Sequence of chain 24.A:
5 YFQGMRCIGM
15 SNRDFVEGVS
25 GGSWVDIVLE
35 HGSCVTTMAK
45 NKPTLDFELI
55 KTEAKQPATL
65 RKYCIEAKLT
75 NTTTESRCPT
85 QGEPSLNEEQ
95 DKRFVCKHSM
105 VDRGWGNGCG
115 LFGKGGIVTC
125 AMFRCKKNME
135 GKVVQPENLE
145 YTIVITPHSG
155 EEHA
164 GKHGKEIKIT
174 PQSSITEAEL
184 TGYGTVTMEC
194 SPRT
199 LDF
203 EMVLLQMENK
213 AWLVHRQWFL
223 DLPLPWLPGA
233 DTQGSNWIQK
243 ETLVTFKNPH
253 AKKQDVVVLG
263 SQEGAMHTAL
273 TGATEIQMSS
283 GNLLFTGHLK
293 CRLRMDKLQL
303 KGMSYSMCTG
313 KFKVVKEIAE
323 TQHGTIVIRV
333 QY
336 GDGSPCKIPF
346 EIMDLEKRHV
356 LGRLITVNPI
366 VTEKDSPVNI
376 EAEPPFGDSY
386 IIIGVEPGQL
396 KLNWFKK

A small-molecule ligand and the protein it binds are described below.
Small molecule (SMILES): CC(=O)N[C@@H]1[C@@H](O)[C@H](O)[C@@H](CO)O[C@H]1O

Sequence of chain 24.B:
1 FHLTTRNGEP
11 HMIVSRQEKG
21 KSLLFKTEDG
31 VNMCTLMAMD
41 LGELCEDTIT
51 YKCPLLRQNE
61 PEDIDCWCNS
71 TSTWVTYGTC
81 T

Binding-site contacts:
Ligand atom O6 contacts residue ASN75 of chain 24.A at 3.8 Å.
Ligand atom C3 contacts residue NAG1 of chain 24.N at 3.3 Å.
Ligand atom C6 contacts residue ASN75 of chain 24.A at 3.8 Å.
Ligand atom O5 contacts residue THR48 of chain 24.B at 4.0 Å.
Ligand atom C8 contacts residue PHE98 of chain 24.A at 3.6 Å (hydrophobic).
Ligand atom O3 contacts residue NAG1 of chain 24.N at 2.4 Å (h-bond).
Ligand atom O6 contacts residue NAG1 of chain 24.N at 4.1 Å.
Ligand atom C1 contacts residue ASN75 of chain 24.A at 1.3 Å.
Ligand atom O7 contacts residue ASN75 of chain 24.A at 3.2 Å (h-bond).
Ligand atom C4 contacts residue NAG1 of chain 24.N at 2.9 Å.
Ligand atom O7 contacts residue MET126 of chain 24.A at 3.1 Å.
Ligand atom C4 contacts residue ASN75 of chain 24.A at 4.0 Å.
Ligand atom C7 contacts residue ASN75 of chain 24.A at 2.8 Å.
Ligand atom C5 contacts residue NAG1 of chain 24.N at 3.7 Å.
Ligand atom O5 contacts residue ASN75 of chain 24.A at 2.1 Å (h-bond).
Ligand atom C6 contacts residue THR48 of chain 24.B at 4.4 Å.
Ligand atom C3 contacts residue ASN75 of chain 24.A at 3.5 Å.
Ligand atom C8 contacts residue MET126 of chain 24.A at 3.7 Å (hydrophobic).
Ligand atom C6 contacts residue NAG1 of chain 24.N at 3.4 Å.
Ligand atom O6 contacts residue GLU46 of chain 24.B at 3.8 Å.
Ligand atom C2 contacts residue NAG1 of chain 24.N at 4.1 Å.
Ligand atom C8 contacts residue ASN75 of chain 24.A at 3.0 Å.
Ligand atom C5 contacts residue ASN75 of chain 24.A at 3.2 Å.
Ligand atom C2 contacts residue ASN75 of chain 24.A at 2.6 Å.
Ligand atom N2 contacts residue ASN75 of chain 24.A at 3.0 Å (h-bond).
Ligand atom O4 contacts residue NAG1 of chain 24.N at 1.6 Å.
Ligand atom O6 contacts residue THR48 of chain 24.B at 4.0 Å.
Ligand atom O6 contacts residue CYS45 of chain 24.B at 3.4 Å (h-bond).
Ligand atom C6 contacts residue CYS45 of chain 24.B at 4.4 Å (hydrophobic).
Ligand atom C7 contacts residue MET126 of chain 24.A at 3.8 Å (hydrophobic).